The small molecule below binds the protein below.
Small molecule (SMILES): CC(=O)N[C@@H]1[C@@H](O)[C@H](O)[C@@H](CO)O[C@H]1O

Binding-site contacts:
Ligand atom C1 contacts residue PRO31 of chain 56.D at 4.2 Å (hydrophobic).
Ligand atom C3 contacts residue ASN70 of chain 56.D at 3.8 Å.
Ligand atom C2 contacts residue PRO31 of chain 56.D at 3.4 Å (hydrophobic).
Ligand atom C2 contacts residue ASN70 of chain 56.D at 2.5 Å.
Ligand atom C5 contacts residue ARG33 of chain 56.D at 4.4 Å.
Ligand atom O7 contacts residue PRO31 of chain 56.D at 3.2 Å (h-bond).
Ligand atom C7 contacts residue ASN70 of chain 56.D at 3.1 Å.
Ligand atom C4 contacts residue ASN70 of chain 56.D at 4.2 Å.
Ligand atom C8 contacts residue PRO31 of chain 56.D at 4.4 Å (hydrophobic).
Ligand atom O7 contacts residue SER29 of chain 56.D at 4.4 Å.
Ligand atom N2 contacts residue ASN70 of chain 56.D at 2.9 Å (h-bond).
Ligand atom C1 contacts residue ASN70 of chain 56.D at 1.4 Å.
Ligand atom N2 contacts residue ASN32 of chain 56.D at 4.0 Å.
Ligand atom O7 contacts residue SER71 of chain 56.D at 3.8 Å.
Ligand atom C1 contacts residue ARG33 of chain 56.D at 4.3 Å.
Ligand atom O5 contacts residue ASN70 of chain 56.D at 2.4 Å (h-bond).
Ligand atom C8 contacts residue ASN70 of chain 56.D at 3.9 Å.
Ligand atom O3 contacts residue PRO31 of chain 56.D at 3.4 Å (h-bond).
Ligand atom C7 contacts residue PRO31 of chain 56.D at 3.1 Å (hydrophobic).
Ligand atom C3 contacts residue PRO31 of chain 56.D at 3.3 Å (hydrophobic).
Ligand atom N2 contacts residue PRO31 of chain 56.D at 2.5 Å (h-bond).
Ligand atom O6 contacts residue ARG33 of chain 56.D at 3.2 Å (salt-bridge).
Ligand atom C1 contacts residue ASN32 of chain 56.D at 4.5 Å.
Ligand atom C5 contacts residue ASN70 of chain 56.D at 3.7 Å.
Ligand atom C6 contacts residue ARG33 of chain 56.D at 3.3 Å.
Ligand atom O7 contacts residue ASN70 of chain 56.D at 3.3 Å (h-bond).

Sequence of chain 56.D:
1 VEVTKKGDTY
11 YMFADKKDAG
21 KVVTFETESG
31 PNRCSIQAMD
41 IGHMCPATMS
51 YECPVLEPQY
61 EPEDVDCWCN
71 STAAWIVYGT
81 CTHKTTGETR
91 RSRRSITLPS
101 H